Sequence of chain 3.A:
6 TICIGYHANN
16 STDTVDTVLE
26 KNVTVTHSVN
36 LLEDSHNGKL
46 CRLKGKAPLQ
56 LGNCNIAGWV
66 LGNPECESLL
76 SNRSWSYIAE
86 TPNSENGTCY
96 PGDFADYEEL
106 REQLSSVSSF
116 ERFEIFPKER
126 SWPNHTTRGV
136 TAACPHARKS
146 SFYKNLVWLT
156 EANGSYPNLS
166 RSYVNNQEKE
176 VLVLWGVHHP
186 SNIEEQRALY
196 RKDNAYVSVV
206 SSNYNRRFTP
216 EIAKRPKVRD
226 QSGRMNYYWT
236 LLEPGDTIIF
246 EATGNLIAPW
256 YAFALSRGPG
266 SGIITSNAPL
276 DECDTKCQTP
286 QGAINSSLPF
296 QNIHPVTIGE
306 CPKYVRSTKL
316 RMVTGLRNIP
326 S

A small-molecule ligand and the protein it binds are described below.
Small molecule (SMILES): CC(=O)N[C@H]1[C@H](O[C@H]2[C@H](O)[C@@H](NC(C)=O)CO[C@@H]2CO)O[C@H](CO)[C@@H](O)[C@@H]1O

Binding-site contacts:
Ligand atom C4 contacts residue ASN163 of chain 3.A at 4.2 Å.
Ligand atom C5 contacts residue ASN163 of chain 3.A at 3.6 Å.
Ligand atom C6 contacts residue TYR201 of chain 3.A at 4.2 Å (hydrophobic).
Ligand atom C1 contacts residue ASN163 of chain 3.A at 1.4 Å.
Ligand atom O7 contacts residue ASN163 of chain 3.A at 4.1 Å.
Ligand atom C2 contacts residue ASN163 of chain 3.A at 2.5 Å.
Ligand atom O6 contacts residue TYR201 of chain 3.A at 2.8 Å (h-bond).
Ligand atom O3 contacts residue ARG192 of chain 2.A at 4.2 Å.
Ligand atom O5 contacts residue ASN163 of chain 3.A at 2.3 Å (h-bond).
Ligand atom O6 contacts residue THR248 of chain 3.A at 4.2 Å.
Ligand atom N2 contacts residue ASN163 of chain 3.A at 2.9 Å (h-bond).
Ligand atom C3 contacts residue ASN163 of chain 3.A at 3.8 Å.
Ligand atom O7 contacts residue ILE188 of chain 2.A at 4.2 Å.
Ligand atom O4 contacts residue ARG192 of chain 2.A at 3.7 Å.
Ligand atom O3 contacts residue ASP198 of chain 2.A at 3.8 Å.
Ligand atom C7 contacts residue ASN163 of chain 3.A at 3.7 Å.
Ligand atom C3 contacts residue ARG192 of chain 2.A at 4.3 Å.

Sequence of chain 2.A:
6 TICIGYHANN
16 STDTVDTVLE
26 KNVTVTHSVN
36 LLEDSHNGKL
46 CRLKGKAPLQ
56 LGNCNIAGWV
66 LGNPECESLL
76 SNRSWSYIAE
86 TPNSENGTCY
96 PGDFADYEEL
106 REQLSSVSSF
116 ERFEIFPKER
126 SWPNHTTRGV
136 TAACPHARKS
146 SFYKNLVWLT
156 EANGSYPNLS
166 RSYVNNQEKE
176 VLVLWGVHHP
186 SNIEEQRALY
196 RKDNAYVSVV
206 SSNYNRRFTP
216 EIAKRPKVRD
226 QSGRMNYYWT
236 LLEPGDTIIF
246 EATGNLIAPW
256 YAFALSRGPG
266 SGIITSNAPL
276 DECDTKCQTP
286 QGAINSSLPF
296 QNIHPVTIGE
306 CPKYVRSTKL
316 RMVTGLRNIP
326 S